Binding-site contacts:
Ligand atom C2 contacts residue PHE179 of chain 4.A at 3.5 Å (hydrophobic).
Ligand atom O6 contacts residue GLY112 of chain 4.A at 3.5 Å.
Ligand atom C2 contacts residue VAL197 of chain 4.A at 3.8 Å (hydrophobic).
Ligand atom O3' contacts residue ARG63 of chain 1.A at 3.6 Å.
Ligand atom N7 contacts residue GLY112 of chain 4.A at 3.2 Å (h-bond).
Ligand atom C3' contacts residue MET84 of chain 4.A at 3.5 Å (hydrophobic).
Ligand atom C4' contacts residue GLU200 of chain 4.A at 3.3 Å.
Ligand atom C6 contacts residue GLY112 of chain 4.A at 3.8 Å.
Ligand atom C8 contacts residue CYS111 of chain 4.A at 3.5 Å (hydrophobic).
Ligand atom O4' contacts residue MET84 of chain 4.A at 3.8 Å.
Ligand atom N1 contacts residue VAL197 of chain 4.A at 3.6 Å.
Ligand atom N9 contacts residue SER110 of chain 4.A at 3.6 Å (h-bond).
Ligand atom C2' contacts residue MET199 of chain 4.A at 3.9 Å (hydrophobic).
Ligand atom C3' contacts residue ARG63 of chain 1.A at 3.7 Å.
Ligand atom C4' contacts residue MET199 of chain 4.A at 3.5 Å (hydrophobic).
Ligand atom C1' contacts residue SER110 of chain 4.A at 3.2 Å.
Ligand atom C5 contacts residue GLY112 of chain 4.A at 3.4 Å.
Ligand atom C6 contacts residue PHE179 of chain 4.A at 3.9 Å (hydrophobic).
Ligand atom C4 contacts residue VAL197 of chain 4.A at 3.4 Å (hydrophobic).
Ligand atom N1 contacts residue PHE179 of chain 4.A at 3.8 Å.
Ligand atom N2 contacts residue MET199 of chain 4.A at 3.7 Å.
Ligand atom N2 contacts residue PHE179 of chain 4.A at 3.6 Å.
Ligand atom O3' contacts residue HIS24 of chain 1.A at 2.7 Å (h-bond).
Ligand atom N7 contacts residue CYS111 of chain 4.A at 3.4 Å.
Ligand atom N2 contacts residue VAL197 of chain 4.A at 3.6 Å.
Ligand atom O6 contacts residue ASP223 of chain 4.A at 3.8 Å.
Ligand atom N3 contacts residue VAL197 of chain 4.A at 3.6 Å (h-bond).
Ligand atom C8 contacts residue GLY112 of chain 4.A at 3.9 Å.
Ligand atom O6 contacts residue VAL225 of chain 4.A at 3.5 Å.
Ligand atom C3' contacts residue HIS24 of chain 1.A at 3.6 Å.
Ligand atom C5 contacts residue VAL197 of chain 4.A at 3.5 Å (hydrophobic).
Ligand atom C8 contacts residue SER222 of chain 4.A at 3.5 Å.
Ligand atom C6 contacts residue VAL197 of chain 4.A at 3.8 Å (hydrophobic).
Ligand atom O3' contacts residue PHE179 of chain 4.A at 3.5 Å.
Ligand atom N3 contacts residue MET199 of chain 4.A at 3.8 Å.
Ligand atom O4' contacts residue GLU200 of chain 4.A at 2.7 Å (salt-bridge).
Ligand atom C8 contacts residue SER110 of chain 4.A at 3.4 Å.
Ligand atom N3 contacts residue PHE179 of chain 4.A at 3.8 Å.
Ligand atom N7 contacts residue SER222 of chain 4.A at 2.8 Å (h-bond).
Ligand atom N3 contacts residue GLU198 of chain 4.A at 3.7 Å.

Sequence of chain 4.A:
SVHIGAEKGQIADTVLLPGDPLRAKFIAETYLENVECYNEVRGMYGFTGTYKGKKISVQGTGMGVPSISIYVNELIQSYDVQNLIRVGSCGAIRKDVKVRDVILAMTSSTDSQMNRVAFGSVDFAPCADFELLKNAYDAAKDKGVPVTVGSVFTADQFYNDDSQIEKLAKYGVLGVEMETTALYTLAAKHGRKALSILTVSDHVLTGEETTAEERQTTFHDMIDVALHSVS

A protein and the small-molecule ligand that binds it are described below.
Small molecule (SMILES): Nc1nc2c(ncn2COC(CO)CO)c(=O)[nH]1

Sequence of chain 1.A:
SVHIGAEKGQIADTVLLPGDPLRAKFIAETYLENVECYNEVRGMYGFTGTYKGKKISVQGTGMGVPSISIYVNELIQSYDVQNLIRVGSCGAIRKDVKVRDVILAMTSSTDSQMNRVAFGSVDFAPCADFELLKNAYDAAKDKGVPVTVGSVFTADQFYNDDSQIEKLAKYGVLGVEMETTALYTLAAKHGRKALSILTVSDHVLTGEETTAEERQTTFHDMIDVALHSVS